Binding-site contacts:
Ligand atom CBD contacts residue AV01 of chain 1.I at 4.3 Å.
Ligand atom CAR contacts residue AV01 of chain 1.I at 4.4 Å.
Ligand atom CAX contacts residue AV01 of chain 1.I at 3.4 Å.
Ligand atom OAH contacts residue TYR331 of chain 1.B at 4.3 Å.
Ligand atom CAA contacts residue ILE89 of chain 1.A at 3.8 Å (hydrophobic).
Ligand atom CAK contacts residue AV01 of chain 1.I at 3.9 Å.
Ligand atom CAI contacts residue AV01 of chain 1.I at 4.4 Å.
Ligand atom CAP contacts residue AV01 of chain 1.I at 4.1 Å.
Ligand atom CAI contacts residue LEU229 of chain 1.A at 4.5 Å (hydrophobic).
Ligand atom CBH contacts residue AV01 of chain 1.I at 4.2 Å.
Ligand atom CAU contacts residue AV01 of chain 1.I at 4.5 Å.
Ligand atom CAO contacts residue ILE286 of chain 1.A at 4.5 Å (hydrophobic).
Ligand atom CAZ contacts residue AV01 of chain 1.I at 4.2 Å.
Ligand atom CAT contacts residue AV01 of chain 1.I at 3.6 Å.
Ligand atom CAQ contacts residue LEU82 of chain 1.A at 3.6 Å (hydrophobic).
Ligand atom CAI contacts residue ALA219 of chain 1.A at 3.9 Å (hydrophobic).
Ligand atom OAW contacts residue AV01 of chain 1.I at 4.0 Å.
Ligand atom CAP contacts residue LEU82 of chain 1.A at 3.7 Å (hydrophobic).
Ligand atom CAM contacts residue AV01 of chain 1.I at 3.6 Å.
Ligand atom CBD contacts residue LEU229 of chain 1.A at 4.4 Å (hydrophobic).
Ligand atom CAB contacts residue ILE289 of chain 1.A at 3.8 Å (hydrophobic).
Ligand atom CAB contacts residue PRO88 of chain 1.A at 3.8 Å (hydrophobic).
Ligand atom CBG contacts residue AV01 of chain 1.I at 4.0 Å.
Ligand atom CAL contacts residue AV01 of chain 1.I at 3.8 Å.
Ligand atom CAQ contacts residue AV01 of chain 1.I at 3.7 Å.
Ligand atom CAK contacts residue LEU229 of chain 1.A at 4.2 Å (hydrophobic).
Ligand atom CBC contacts residue AV01 of chain 1.I at 3.8 Å.
Ligand atom CAY contacts residue AV01 of chain 1.I at 4.5 Å.
Ligand atom CAS contacts residue AV01 of chain 1.I at 4.4 Å.
Ligand atom OAF contacts residue AV01 of chain 1.I at 2.4 Å (h-bond).
Ligand atom CBF contacts residue AV01 of chain 1.I at 3.7 Å.
Ligand atom CAE contacts residue LEU82 of chain 1.A at 4.1 Å (hydrophobic).

Sequence of chain 1.B:
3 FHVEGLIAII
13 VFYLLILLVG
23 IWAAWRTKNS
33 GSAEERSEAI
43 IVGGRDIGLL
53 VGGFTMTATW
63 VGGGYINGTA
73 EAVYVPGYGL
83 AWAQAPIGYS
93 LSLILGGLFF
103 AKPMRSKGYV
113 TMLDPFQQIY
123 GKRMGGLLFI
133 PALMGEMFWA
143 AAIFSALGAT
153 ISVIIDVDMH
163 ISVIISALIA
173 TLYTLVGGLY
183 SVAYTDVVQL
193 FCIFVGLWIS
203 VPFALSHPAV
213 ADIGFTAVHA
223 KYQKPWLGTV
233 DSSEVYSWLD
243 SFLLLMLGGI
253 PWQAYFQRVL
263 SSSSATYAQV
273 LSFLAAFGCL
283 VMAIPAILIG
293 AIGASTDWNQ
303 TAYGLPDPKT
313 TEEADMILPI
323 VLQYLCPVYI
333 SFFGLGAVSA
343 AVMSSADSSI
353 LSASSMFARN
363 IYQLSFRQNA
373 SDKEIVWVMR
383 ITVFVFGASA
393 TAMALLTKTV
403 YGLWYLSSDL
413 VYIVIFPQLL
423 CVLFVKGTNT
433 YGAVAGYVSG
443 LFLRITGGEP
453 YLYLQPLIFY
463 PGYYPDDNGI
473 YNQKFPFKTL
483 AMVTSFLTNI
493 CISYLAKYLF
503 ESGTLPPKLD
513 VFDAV

A protein and the small-molecule ligand that binds it are described below.
Small molecule (SMILES): CC(C)CCC[C@@H](C)[C@H]1CC[C@H]2[C@@H]3CC=C4C[C@@H](OC(=O)CCC(=O)O)CC[C@]4(C)[C@H]3CC[C@]12C

Sequence of chain 1.A:
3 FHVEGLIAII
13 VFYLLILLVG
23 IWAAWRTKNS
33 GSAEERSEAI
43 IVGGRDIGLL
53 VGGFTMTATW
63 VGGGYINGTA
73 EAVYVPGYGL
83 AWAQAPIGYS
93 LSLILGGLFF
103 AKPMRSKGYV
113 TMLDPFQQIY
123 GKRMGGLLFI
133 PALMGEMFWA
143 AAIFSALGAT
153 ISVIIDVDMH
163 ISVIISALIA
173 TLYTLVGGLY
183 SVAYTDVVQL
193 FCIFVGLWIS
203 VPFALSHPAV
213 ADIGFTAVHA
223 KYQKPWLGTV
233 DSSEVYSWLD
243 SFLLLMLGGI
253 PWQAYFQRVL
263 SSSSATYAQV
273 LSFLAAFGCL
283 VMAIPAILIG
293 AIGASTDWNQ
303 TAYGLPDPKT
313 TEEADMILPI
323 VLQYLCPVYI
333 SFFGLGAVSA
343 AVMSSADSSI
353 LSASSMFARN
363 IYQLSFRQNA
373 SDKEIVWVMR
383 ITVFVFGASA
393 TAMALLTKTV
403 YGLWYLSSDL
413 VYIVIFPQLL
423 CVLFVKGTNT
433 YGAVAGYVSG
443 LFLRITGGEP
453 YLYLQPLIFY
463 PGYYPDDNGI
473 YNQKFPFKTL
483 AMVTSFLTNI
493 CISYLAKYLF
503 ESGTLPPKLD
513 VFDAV